A protein and the small-molecule ligand that binds it are described below.
Small molecule (SMILES): CC(=O)N[C@@H]1[C@@H](O)[C@H](O)[C@@H](CO)O[C@H]1O

Sequence of chain 2.C:
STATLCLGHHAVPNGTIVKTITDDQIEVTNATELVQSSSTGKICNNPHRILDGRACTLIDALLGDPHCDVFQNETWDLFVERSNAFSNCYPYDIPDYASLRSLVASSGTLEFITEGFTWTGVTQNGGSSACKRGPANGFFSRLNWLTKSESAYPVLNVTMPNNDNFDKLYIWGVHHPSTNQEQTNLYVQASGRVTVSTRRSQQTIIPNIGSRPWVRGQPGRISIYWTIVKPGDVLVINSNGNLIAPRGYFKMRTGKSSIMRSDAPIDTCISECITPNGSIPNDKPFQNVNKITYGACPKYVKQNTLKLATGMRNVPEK

Binding-site contacts:
Ligand atom C2 contacts residue PHE120 of chain 2.C at 3.8 Å (hydrophobic).
Ligand atom N2 contacts residue ASN81 of chain 2.C at 2.9 Å (h-bond).
Ligand atom O3 contacts residue PHE120 of chain 2.C at 4.5 Å.
Ligand atom C1 contacts residue ASN81 of chain 2.C at 1.5 Å.
Ligand atom O7 contacts residue ASN81 of chain 2.C at 4.1 Å.
Ligand atom C4 contacts residue ASN81 of chain 2.C at 4.3 Å.
Ligand atom O5 contacts residue ASN81 of chain 2.C at 2.4 Å (h-bond).
Ligand atom C7 contacts residue ILE121 of chain 2.C at 4.4 Å (hydrophobic).
Ligand atom C3 contacts residue ASN81 of chain 2.C at 3.8 Å.
Ligand atom C7 contacts residue ASN81 of chain 2.C at 3.7 Å.
Ligand atom C5 contacts residue ASN81 of chain 2.C at 3.7 Å.
Ligand atom C2 contacts residue ASN81 of chain 2.C at 2.4 Å.
Ligand atom O7 contacts residue PHE120 of chain 2.C at 3.5 Å (h-bond).
Ligand atom N2 contacts residue PHE120 of chain 2.C at 4.0 Å.
Ligand atom C7 contacts residue PHE120 of chain 2.C at 4.1 Å (hydrophobic).
Ligand atom O5 contacts residue ARG150 of chain 2.C at 4.4 Å.
Ligand atom O7 contacts residue ILE121 of chain 2.C at 3.2 Å.